This small molecule binds to this protein.
Small molecule (SMILES): O=C([C@H](O)CS(=O)(=O)c1ccc2cc(Cl)ccc2c1)N1CCC(N2CCCNC2=O)CC1

Sequence of chain 1.A:
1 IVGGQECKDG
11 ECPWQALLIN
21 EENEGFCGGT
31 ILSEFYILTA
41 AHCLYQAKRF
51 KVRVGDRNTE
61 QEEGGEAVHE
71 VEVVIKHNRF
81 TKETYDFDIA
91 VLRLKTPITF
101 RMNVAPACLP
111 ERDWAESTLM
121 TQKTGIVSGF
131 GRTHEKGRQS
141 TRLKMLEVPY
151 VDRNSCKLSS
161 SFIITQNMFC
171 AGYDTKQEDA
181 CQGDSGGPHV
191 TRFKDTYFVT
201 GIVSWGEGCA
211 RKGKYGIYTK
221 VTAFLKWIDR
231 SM

Binding-site contacts:
Ligand atom C16 contacts residue ALA180 of chain 1.A at 3.3 Å (hydrophobic).
Ligand atom CL14 contacts residue GLY216 of chain 1.A at 3.5 Å.
Ligand atom CL14 contacts residue ILE217 of chain 1.A at 3.5 Å.
Ligand atom C30 contacts residue THR84 of chain 1.A at 3.4 Å.
Ligand atom C13 contacts residue ALA180 of chain 1.A at 3.8 Å (hydrophobic).
Ligand atom O7 contacts residue GLN182 of chain 1.A at 3.3 Å (h-bond).
Ligand atom O7 contacts residue CYS209 of chain 1.A at 3.2 Å (h-bond).
Ligand atom C10 contacts residue SER204 of chain 1.A at 3.6 Å.
Ligand atom C11 contacts residue GLY206 of chain 1.A at 3.6 Å.
Ligand atom C8 contacts residue GLN182 of chain 1.A at 3.7 Å.
Ligand atom C2 contacts residue GLY206 of chain 1.A at 3.2 Å.
Ligand atom C15 contacts residue GLY216 of chain 1.A at 3.6 Å.
Ligand atom C17 contacts residue GLY206 of chain 1.A at 3.5 Å.
Ligand atom C11 contacts residue TRP205 of chain 1.A at 3.5 Å (hydrophobic).
Ligand atom C28 contacts residue TRP205 of chain 1.A at 3.5 Å (hydrophobic).
Ligand atom C4 contacts residue GLY206 of chain 1.A at 3.3 Å.
Ligand atom CL14 contacts residue TYR218 of chain 1.A at 3.3 Å.
Ligand atom O20 contacts residue GLY208 of chain 1.A at 3.4 Å (h-bond).
Ligand atom C16 contacts residue ASP179 of chain 1.A at 3.7 Å.
Ligand atom C30 contacts residue GLU83 of chain 1.A at 3.4 Å.
Ligand atom C32 contacts residue PHE162 of chain 1.A at 3.8 Å (hydrophobic).
Ligand atom C12 contacts residue VAL203 of chain 1.A at 3.3 Å (hydrophobic).
Ligand atom O20 contacts residue EDO1 of chain 1.F at 3.4 Å (h-bond).
Ligand atom C15 contacts residue ALA180 of chain 1.A at 3.6 Å (hydrophobic).
Ligand atom O6 contacts residue GLN182 of chain 1.A at 3.3 Å.
Ligand atom C9 contacts residue SER185 of chain 1.A at 3.6 Å.
Ligand atom C12 contacts residue TRP205 of chain 1.A at 3.5 Å (hydrophobic).
Ligand atom C29 contacts residue PHE162 of chain 1.A at 3.7 Å (hydrophobic).
Ligand atom N31 contacts residue GLU83 of chain 1.A at 3.3 Å (salt-bridge).
Ligand atom O1 contacts residue GLY206 of chain 1.A at 2.8 Å (h-bond).
Ligand atom C10 contacts residue SER185 of chain 1.A at 3.4 Å.
Ligand atom C15 contacts residue ASP179 of chain 1.A at 3.5 Å.
Ligand atom C19 contacts residue GLY206 of chain 1.A at 3.0 Å.
Ligand atom C10 contacts residue TRP205 of chain 1.A at 3.5 Å (hydrophobic).
Ligand atom O1 contacts residue TRP205 of chain 1.A at 3.8 Å.
Ligand atom C13 contacts residue TRP205 of chain 1.A at 3.5 Å (hydrophobic).
Ligand atom N31 contacts residue PHE162 of chain 1.A at 3.7 Å.
Ligand atom C18 contacts residue GLY208 of chain 1.A at 3.3 Å.
Ligand atom O20 contacts residue GLY206 of chain 1.A at 2.9 Å (h-bond).
Ligand atom N21 contacts residue GLY206 of chain 1.A at 3.7 Å.